Binding-site contacts:
Ligand atom C36 contacts residue ILE96 of chain 1.B at 3.4 Å (hydrophobic).
Ligand atom C25 contacts residue LEU97 of chain 1.B at 3.3 Å (hydrophobic).
Ligand atom O2 contacts residue ILE96 of chain 1.B at 3.5 Å.
Ligand atom C20 contacts residue TYR62 of chain 1.A at 3.8 Å (hydrophobic).
Ligand atom C35 contacts residue PRO63 of chain 1.B at 3.8 Å (hydrophobic).
Ligand atom C9 contacts residue ILE96 of chain 1.A at 3.4 Å (hydrophobic).
Ligand atom O5 contacts residue LEU97 of chain 1.A at 2.7 Å (h-bond).
Ligand atom O3 contacts residue TYR62 of chain 1.A at 3.0 Å.
Ligand atom O1 contacts residue VAL65 of chain 1.A at 3.7 Å.
Ligand atom CL1 contacts residue LEU97 of chain 1.A at 3.4 Å.
Ligand atom C17 contacts residue TYR62 of chain 1.A at 3.4 Å (hydrophobic).
Ligand atom O5 contacts residue ILE96 of chain 1.A at 3.3 Å.
Ligand atom C24 contacts residue LEU97 of chain 1.B at 3.5 Å (hydrophobic).
Ligand atom C10 contacts residue ILE96 of chain 1.A at 3.6 Å (hydrophobic).
Ligand atom C12 contacts residue LEU97 of chain 1.A at 3.3 Å (hydrophobic).
Ligand atom C35 contacts residue ILE96 of chain 1.B at 3.8 Å (hydrophobic).
Ligand atom C19 contacts residue LEU97 of chain 1.A at 3.5 Å (hydrophobic).
Ligand atom C36 contacts residue PRO63 of chain 1.B at 3.3 Å (hydrophobic).
Ligand atom O4 contacts residue PRO63 of chain 1.A at 3.5 Å.
Ligand atom N2 contacts residue LEU97 of chain 1.A at 3.2 Å (h-bond).
Ligand atom O1 contacts residue ILE66 of chain 1.A at 3.3 Å.
Ligand atom C35 contacts residue LEU97 of chain 1.B at 3.2 Å (hydrophobic).
Ligand atom O2 contacts residue LEU97 of chain 1.B at 2.7 Å (h-bond).
Ligand atom N5 contacts residue ILE96 of chain 1.B at 3.6 Å.
Ligand atom C21 contacts residue PRO63 of chain 1.A at 3.5 Å (hydrophobic).
Ligand atom C1 contacts residue TRP67 of chain 1.A at 3.8 Å (hydrophobic).
Ligand atom C28 contacts residue GLU95 of chain 1.B at 3.5 Å.
Ligand atom C12 contacts residue LEU97 of chain 1.B at 3.7 Å (hydrophobic).
Ligand atom C13 contacts residue LEU97 of chain 1.B at 3.6 Å (hydrophobic).
Ligand atom C33 contacts residue LEU97 of chain 1.A at 3.8 Å (hydrophobic).
Ligand atom C37 contacts residue ILE96 of chain 1.A at 3.7 Å (hydrophobic).
Ligand atom C18 contacts residue LEU99 of chain 1.A at 3.7 Å (hydrophobic).
Ligand atom O1 contacts residue TRP67 of chain 1.A at 2.8 Å (h-bond).
Ligand atom N4 contacts residue LEU97 of chain 1.B at 2.9 Å (h-bond).
Ligand atom C10 contacts residue PRO63 of chain 1.A at 3.8 Å (hydrophobic).
Ligand atom C20 contacts residue LEU97 of chain 1.B at 3.7 Å (hydrophobic).
Ligand atom C27 contacts residue GLU95 of chain 1.B at 3.5 Å.
Ligand atom C37 contacts residue GLU95 of chain 1.A at 3.1 Å.
Ligand atom CL1 contacts residue LEU112 of chain 1.A at 3.7 Å.
Ligand atom C6 contacts residue GLU95 of chain 1.B at 3.5 Å.

Sequence of chain 1.A:
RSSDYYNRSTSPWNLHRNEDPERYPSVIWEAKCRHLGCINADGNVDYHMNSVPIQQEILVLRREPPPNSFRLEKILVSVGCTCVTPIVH

A small-molecule ligand and the protein it binds are described below.
Small molecule (SMILES): CNC(=O)[C@H]1Cc2ccc(cc2)NC(=O)[C@@H](NC(=O)c2ccnn2C)Cc2cc(ccc2Cl)Oc2ccc(cc2)C2(CCCC2)CC(=O)N1

Sequence of chain 1.B:
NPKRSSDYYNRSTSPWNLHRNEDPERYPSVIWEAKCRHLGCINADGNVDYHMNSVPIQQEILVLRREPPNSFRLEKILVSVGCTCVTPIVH